Sequence of chain 1.B:
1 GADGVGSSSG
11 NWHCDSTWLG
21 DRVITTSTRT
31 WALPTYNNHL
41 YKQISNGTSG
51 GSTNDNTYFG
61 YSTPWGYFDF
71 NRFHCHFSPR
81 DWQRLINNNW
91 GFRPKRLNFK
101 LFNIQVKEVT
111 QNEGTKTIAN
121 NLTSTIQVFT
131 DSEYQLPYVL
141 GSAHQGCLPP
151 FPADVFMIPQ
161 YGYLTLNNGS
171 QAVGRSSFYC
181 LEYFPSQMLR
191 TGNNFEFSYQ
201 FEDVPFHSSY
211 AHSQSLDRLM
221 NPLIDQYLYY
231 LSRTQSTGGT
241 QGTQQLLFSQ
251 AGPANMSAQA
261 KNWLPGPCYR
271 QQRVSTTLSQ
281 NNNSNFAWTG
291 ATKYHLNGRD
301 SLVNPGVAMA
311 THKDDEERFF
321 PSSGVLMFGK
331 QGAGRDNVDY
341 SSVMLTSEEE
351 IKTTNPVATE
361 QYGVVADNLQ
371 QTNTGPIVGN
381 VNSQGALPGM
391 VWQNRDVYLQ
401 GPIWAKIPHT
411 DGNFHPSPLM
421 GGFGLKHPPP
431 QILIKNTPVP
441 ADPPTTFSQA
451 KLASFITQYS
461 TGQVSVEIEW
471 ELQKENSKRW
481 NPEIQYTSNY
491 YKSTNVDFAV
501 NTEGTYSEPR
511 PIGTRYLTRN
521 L

Sequence of chain 1.J:
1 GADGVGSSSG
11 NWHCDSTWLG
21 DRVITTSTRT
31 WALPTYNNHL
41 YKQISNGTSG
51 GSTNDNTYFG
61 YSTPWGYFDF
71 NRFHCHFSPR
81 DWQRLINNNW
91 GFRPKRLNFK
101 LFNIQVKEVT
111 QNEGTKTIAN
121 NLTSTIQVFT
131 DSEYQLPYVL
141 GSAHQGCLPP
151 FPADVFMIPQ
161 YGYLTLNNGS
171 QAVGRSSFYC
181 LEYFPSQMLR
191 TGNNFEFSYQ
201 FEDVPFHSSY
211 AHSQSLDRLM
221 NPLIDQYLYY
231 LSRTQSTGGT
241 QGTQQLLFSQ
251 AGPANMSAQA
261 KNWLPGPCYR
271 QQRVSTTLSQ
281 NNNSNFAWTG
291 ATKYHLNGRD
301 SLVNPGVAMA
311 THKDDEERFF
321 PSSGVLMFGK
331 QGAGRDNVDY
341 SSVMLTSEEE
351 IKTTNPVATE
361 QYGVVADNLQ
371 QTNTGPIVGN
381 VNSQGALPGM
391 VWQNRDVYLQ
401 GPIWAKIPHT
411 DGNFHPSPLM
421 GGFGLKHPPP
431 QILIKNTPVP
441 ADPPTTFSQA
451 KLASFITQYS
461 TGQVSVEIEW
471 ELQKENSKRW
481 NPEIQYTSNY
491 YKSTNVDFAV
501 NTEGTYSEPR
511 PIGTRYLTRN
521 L

Binding-site contacts:
Ligand atom C8 contacts residue PRO416 of chain 1.B at 4.5 Å (hydrophobic).
Ligand atom P contacts residue DC1 of chain 1.KB at 1.6 Å.
Ligand atom N6 contacts residue ASN394 of chain 1.B at 4.3 Å.
Ligand atom N6 contacts residue PRO205 of chain 1.B at 4.2 Å.
Ligand atom O4' contacts residue DC1 of chain 1.KB at 4.2 Å.
Ligand atom C2 contacts residue GLY424 of chain 1.B at 4.1 Å.
Ligand atom C2 contacts residue PRO205 of chain 1.B at 4.0 Å (hydrophobic).
Ligand atom C5 contacts residue PRO205 of chain 1.B at 4.2 Å (hydrophobic).
Ligand atom N9 contacts residue PRO416 of chain 1.B at 4.3 Å.
Ligand atom N6 contacts residue SER417 of chain 1.B at 3.5 Å.
Ligand atom C5 contacts residue HIS415 of chain 1.B at 4.3 Å.
Ligand atom C4 contacts residue PRO416 of chain 1.B at 4.0 Å (hydrophobic).
Ligand atom N1 contacts residue PRO205 of chain 1.B at 4.0 Å.
Ligand atom N1 contacts residue GLY424 of chain 1.B at 3.9 Å.
Ligand atom C6 contacts residue PRO205 of chain 1.B at 3.9 Å (hydrophobic).
Ligand atom N7 contacts residue HIS415 of chain 1.B at 3.0 Å (h-bond).
Ligand atom N1 contacts residue PRO416 of chain 1.B at 3.4 Å (h-bond).
Ligand atom C5' contacts residue DC1 of chain 1.KB at 3.8 Å.
Ligand atom OP2 contacts residue ASP411 of chain 1.J at 4.2 Å.
Ligand atom O5' contacts residue DC1 of chain 1.KB at 2.5 Å (h-bond).
Ligand atom OP2 contacts residue DC1 of chain 1.KB at 2.5 Å (h-bond).
Ligand atom C6 contacts residue PRO416 of chain 1.B at 2.9 Å (hydrophobic).
Ligand atom OP1 contacts residue DC1 of chain 1.KB at 2.5 Å (h-bond).
Ligand atom C2 contacts residue PRO416 of chain 1.B at 4.2 Å (hydrophobic).
Ligand atom C8 contacts residue HIS415 of chain 1.B at 3.3 Å.
Ligand atom C5 contacts residue PRO416 of chain 1.B at 3.2 Å (hydrophobic).
Ligand atom C2' contacts residue PRO416 of chain 1.B at 4.5 Å (hydrophobic).
Ligand atom N7 contacts residue PRO416 of chain 1.B at 3.7 Å.
Ligand atom N3 contacts residue PRO205 of chain 1.B at 4.4 Å.
Ligand atom N6 contacts residue PRO416 of chain 1.B at 2.8 Å (h-bond).
Ligand atom N3 contacts residue PRO416 of chain 1.B at 4.1 Å.

The protein below binds the small molecule below.
Small molecule (SMILES): Nc1ncnc2c1ncn2[C@H]1C[C@H](O)[C@@H](COP(=O)(O)O)O1